The small molecule below binds the protein below.
Small molecule (SMILES): C[C@H](C[C@@H](C[C@H](C[C@@H](C[C@@H](CCN1CCCC1=O)N1CCCC1=O)N1CCCC1=O)N1CCCC1=O)N1CCCC1=O)N1CCCC1=O

Sequence of chain 7.A:
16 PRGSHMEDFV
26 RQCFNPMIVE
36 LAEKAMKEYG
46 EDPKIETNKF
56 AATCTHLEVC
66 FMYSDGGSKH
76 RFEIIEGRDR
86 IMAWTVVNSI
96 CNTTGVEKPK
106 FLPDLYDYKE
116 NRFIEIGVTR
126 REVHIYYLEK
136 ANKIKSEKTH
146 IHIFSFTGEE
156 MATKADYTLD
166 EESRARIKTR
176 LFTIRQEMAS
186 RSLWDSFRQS

Binding-site contacts:
Ligand atom N04 contacts residue PHE66 of chain 7.A at 4.1 Å.
Ligand atom C02 contacts residue MET32 of chain 7.A at 4.5 Å (hydrophobic).
Ligand atom C34 contacts residue PHE66 of chain 7.A at 4.1 Å (hydrophobic).
Ligand atom O06 contacts residue ILE79 of chain 7.A at 4.0 Å.
Ligand atom C04 contacts residue MET32 of chain 7.A at 3.8 Å (hydrophobic).
Ligand atom O03 contacts residue PHE66 of chain 7.A at 4.2 Å.
Ligand atom C05 contacts residue MET32 of chain 7.A at 4.4 Å (hydrophobic).
Ligand atom C04 contacts residue PHE66 of chain 7.A at 3.7 Å (hydrophobic).
Ligand atom C36 contacts residue ARG83 of chain 7.A at 4.3 Å.
Ligand atom C35 contacts residue GLU81 of chain 7.A at 3.9 Å.
Ligand atom O03 contacts residue ASN30 of chain 7.A at 4.1 Å.
Ligand atom C26 contacts residue PHE66 of chain 7.A at 4.0 Å (hydrophobic).
Ligand atom C06 contacts residue MET32 of chain 7.A at 3.7 Å (hydrophobic).
Ligand atom C29 contacts residue PHE66 of chain 7.A at 4.0 Å (hydrophobic).
Ligand atom C41 contacts residue ARG83 of chain 7.A at 4.4 Å.
Ligand atom C27 contacts residue PHE66 of chain 7.A at 4.2 Å (hydrophobic).
Ligand atom C36 contacts residue GLU81 of chain 7.A at 4.1 Å.
Ligand atom C36 contacts residue ILE79 of chain 7.A at 4.0 Å (hydrophobic).
Ligand atom C35 contacts residue GLY82 of chain 7.A at 4.0 Å.
Ligand atom C28 contacts residue PHE66 of chain 7.A at 3.9 Å (hydrophobic).
Ligand atom C33 contacts residue ILE79 of chain 7.A at 4.1 Å (hydrophobic).
Ligand atom C35 contacts residue PHE66 of chain 7.A at 3.7 Å (hydrophobic).
Ligand atom O03 contacts residue MET32 of chain 7.A at 4.1 Å.